Sequence of chain 1.E:
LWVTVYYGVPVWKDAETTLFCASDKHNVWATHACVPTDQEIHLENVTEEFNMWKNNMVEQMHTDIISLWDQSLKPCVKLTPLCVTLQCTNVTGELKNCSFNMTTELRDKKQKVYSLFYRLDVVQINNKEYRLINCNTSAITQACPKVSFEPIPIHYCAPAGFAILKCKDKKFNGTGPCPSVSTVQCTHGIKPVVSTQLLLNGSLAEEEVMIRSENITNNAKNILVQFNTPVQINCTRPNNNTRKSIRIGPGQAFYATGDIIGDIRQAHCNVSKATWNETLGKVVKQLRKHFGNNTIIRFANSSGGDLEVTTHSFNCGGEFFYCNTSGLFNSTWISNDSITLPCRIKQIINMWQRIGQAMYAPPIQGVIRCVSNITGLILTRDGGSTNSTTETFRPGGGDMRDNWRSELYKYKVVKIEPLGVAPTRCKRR

Binding-site contacts:
Ligand atom C8 contacts residue GLN98 of chain 1.E at 3.0 Å.
Ligand atom C3 contacts residue ASN120 of chain 1.E at 3.8 Å.
Ligand atom C8 contacts residue SER118 of chain 1.E at 4.1 Å.
Ligand atom O3 contacts residue GLN98 of chain 1.E at 4.2 Å.
Ligand atom C7 contacts residue GLN98 of chain 1.E at 3.6 Å.
Ligand atom C8 contacts residue LYS131 of chain 1.E at 4.4 Å.
Ligand atom O7 contacts residue LYS131 of chain 1.E at 3.5 Å.
Ligand atom C1 contacts residue ASN120 of chain 1.E at 1.4 Å.
Ligand atom C2 contacts residue ASN120 of chain 1.E at 2.4 Å.
Ligand atom C8 contacts residue PHE119 of chain 1.E at 4.2 Å (hydrophobic).
Ligand atom O5 contacts residue ASN120 of chain 1.E at 2.3 Å (h-bond).
Ligand atom C7 contacts residue LYS131 of chain 1.E at 4.3 Å.
Ligand atom O7 contacts residue ASN120 of chain 1.E at 3.7 Å.
Ligand atom C4 contacts residue ASN120 of chain 1.E at 4.2 Å.
Ligand atom N2 contacts residue ASN120 of chain 1.E at 2.9 Å (h-bond).
Ligand atom C7 contacts residue ASN120 of chain 1.E at 3.5 Å.
Ligand atom C5 contacts residue ASN120 of chain 1.E at 3.6 Å.
Ligand atom N2 contacts residue GLN98 of chain 1.E at 3.5 Å (h-bond).

A protein and the small-molecule ligand that binds it are described below.
Small molecule (SMILES): CC(=O)N[C@@H]1[C@@H](O)[C@H](O)[C@@H](CO)O[C@H]1O